Sequence of chain 1.B:
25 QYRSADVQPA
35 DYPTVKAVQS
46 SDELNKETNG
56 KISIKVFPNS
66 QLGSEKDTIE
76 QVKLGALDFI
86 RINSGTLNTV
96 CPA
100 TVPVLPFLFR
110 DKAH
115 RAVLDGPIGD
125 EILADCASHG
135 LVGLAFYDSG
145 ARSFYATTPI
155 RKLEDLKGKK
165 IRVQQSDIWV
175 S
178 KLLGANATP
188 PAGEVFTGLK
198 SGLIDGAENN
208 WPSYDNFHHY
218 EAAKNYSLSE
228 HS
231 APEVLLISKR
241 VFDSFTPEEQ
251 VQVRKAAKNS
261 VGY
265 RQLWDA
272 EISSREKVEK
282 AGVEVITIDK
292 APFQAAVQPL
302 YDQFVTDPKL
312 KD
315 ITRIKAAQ

This small molecule binds to this protein.
Small molecule (SMILES): O=C(O)[C@H]1O[C@@H](O)[C@H](O)[C@@H](O)[C@H]1O

Binding-site contacts:
Ligand atom C1 contacts residue ARG146 of chain 1.B at 3.8 Å.
Ligand atom O1 contacts residue SER210 of chain 1.B at 3.4 Å (h-bond).
Ligand atom C2 contacts residue GLN32 of chain 1.B at 3.8 Å.
Ligand atom C3 contacts residue GLN32 of chain 1.B at 3.9 Å.
Ligand atom O2 contacts residue GLN32 of chain 1.B at 3.0 Å (h-bond).
Ligand atom O4 contacts residue GLU70 of chain 1.B at 2.8 Å (salt-bridge).
Ligand atom O2 contacts residue ARG86 of chain 1.B at 3.7 Å.
Ligand atom O6A contacts residue ASN206 of chain 1.B at 3.1 Å (h-bond).
Ligand atom C1 contacts residue SER210 of chain 1.B at 3.6 Å.
Ligand atom O3 contacts residue GLU70 of chain 1.B at 2.6 Å (salt-bridge).
Ligand atom C5 contacts residue ASN206 of chain 1.B at 3.8 Å.
Ligand atom C1 contacts residue GLN32 of chain 1.B at 3.7 Å.
Ligand atom O4 contacts residue GLN168 of chain 1.B at 3.5 Å (h-bond).
Ligand atom C6 contacts residue GLN168 of chain 1.B at 3.9 Å.
Ligand atom O2 contacts residue GLU233 of chain 1.B at 2.6 Å (salt-bridge).
Ligand atom C6 contacts residue ASN206 of chain 1.B at 3.8 Å.
Ligand atom C2 contacts residue GLU233 of chain 1.B at 3.5 Å.
Ligand atom O3 contacts residue ARG86 of chain 1.B at 2.9 Å (salt-bridge).
Ligand atom C1 contacts residue ASN206 of chain 1.B at 3.5 Å.
Ligand atom O6B contacts residue GLN168 of chain 1.B at 3.8 Å.
Ligand atom O5 contacts residue ARG146 of chain 1.B at 3.1 Å (salt-bridge).
Ligand atom O6A contacts residue GLN168 of chain 1.B at 3.7 Å.
Ligand atom O1 contacts residue ASN206 of chain 1.B at 2.7 Å (h-bond).
Ligand atom O1 contacts residue ASN207 of chain 1.B at 3.3 Å (h-bond).
Ligand atom C4 contacts residue GLU70 of chain 1.B at 3.5 Å.
Ligand atom O3 contacts residue GLU233 of chain 1.B at 3.9 Å.
Ligand atom O5 contacts residue ASN206 of chain 1.B at 3.1 Å (h-bond).
Ligand atom O3 contacts residue ASN88 of chain 1.B at 3.9 Å.
Ligand atom O3 contacts residue VAL31 of chain 1.B at 3.8 Å.
Ligand atom C3 contacts residue VAL31 of chain 1.B at 3.8 Å (hydrophobic).
Ligand atom O6B contacts residue ALA189 of chain 1.B at 3.4 Å.
Ligand atom O1 contacts residue SER143 of chain 1.B at 3.5 Å (h-bond).
Ligand atom O6A contacts residue ARG166 of chain 1.B at 2.8 Å (salt-bridge).
Ligand atom C3 contacts residue ARG86 of chain 1.B at 3.9 Å.
Ligand atom O4 contacts residue ASN88 of chain 1.B at 3.0 Å.
Ligand atom O1 contacts residue ARG146 of chain 1.B at 3.3 Å (salt-bridge).
Ligand atom C3 contacts residue GLU70 of chain 1.B at 3.7 Å.
Ligand atom O6A contacts residue ARG146 of chain 1.B at 2.9 Å (salt-bridge).
Ligand atom C6 contacts residue ARG166 of chain 1.B at 3.5 Å.
Ligand atom O6B contacts residue ARG166 of chain 1.B at 2.8 Å (salt-bridge).